Binding-site contacts:
Ligand atom CA contacts residue ASP255 of chain 3.A at 4.0 Å.
Ligand atom O1 contacts residue ZN1 of chain 3.C at 2.5 Å.
Ligand atom O3 contacts residue ASP332 of chain 3.A at 3.7 Å.
Ligand atom P contacts residue ZN1 of chain 3.D at 3.2 Å.
Ligand atom N contacts residue ASP255 of chain 3.A at 3.1 Å (salt-bridge).
Ligand atom N contacts residue THR359 of chain 3.A at 3.8 Å.
Ligand atom P contacts residue LEU360 of chain 3.A at 3.9 Å.
Ligand atom O2 contacts residue ASP332 of chain 3.A at 2.9 Å (salt-bridge).
Ligand atom N contacts residue ASP273 of chain 3.A at 2.9 Å (salt-bridge).
Ligand atom CA contacts residue LYS250 of chain 3.A at 3.9 Å.
Ligand atom O1 contacts residue LEU360 of chain 3.A at 4.0 Å.
Ligand atom O2 contacts residue GLU334 of chain 3.A at 4.0 Å.
Ligand atom O2 contacts residue ZN1 of chain 3.D at 3.8 Å.
Ligand atom CA contacts residue THR359 of chain 3.A at 3.7 Å.
Ligand atom N contacts residue ZN1 of chain 3.D at 2.3 Å.
Ligand atom O3 contacts residue ZN1 of chain 3.C at 4.0 Å.
Ligand atom O1 contacts residue GLU334 of chain 3.A at 3.0 Å (salt-bridge).
Ligand atom P contacts residue ASP332 of chain 3.A at 3.4 Å.
Ligand atom CA contacts residue ASP273 of chain 3.A at 4.0 Å.
Ligand atom N contacts residue ZN1 of chain 3.C at 4.0 Å.
Ligand atom CA contacts residue ZN1 of chain 3.D at 3.1 Å.
Ligand atom O1 contacts residue ASP332 of chain 3.A at 3.1 Å (salt-bridge).
Ligand atom P contacts residue ASP255 of chain 3.A at 3.6 Å.
Ligand atom O1 contacts residue ZN1 of chain 3.D at 2.3 Å.
Ligand atom O2 contacts residue ZN1 of chain 3.C at 2.1 Å.
Ligand atom CB contacts residue LYS262 of chain 3.A at 4.0 Å.
Ligand atom CG contacts residue MET270 of chain 3.A at 3.8 Å (hydrophobic).
Ligand atom O1 contacts residue ASP255 of chain 3.A at 3.4 Å (salt-bridge).
Ligand atom CA contacts residue LEU360 of chain 3.A at 3.9 Å (hydrophobic).
Ligand atom O2 contacts residue LYS262 of chain 3.A at 2.7 Å (salt-bridge).
Ligand atom CD1 contacts residue ALA451 of chain 3.A at 3.6 Å (hydrophobic).
Ligand atom N contacts residue MET270 of chain 3.A at 3.9 Å.
Ligand atom N contacts residue LYS250 of chain 3.A at 3.5 Å (salt-bridge).
Ligand atom O1 contacts residue LYS250 of chain 3.A at 3.3 Å (salt-bridge).
Ligand atom O3 contacts residue LEU360 of chain 3.A at 3.2 Å (h-bond).
Ligand atom CD1 contacts residue THR359 of chain 3.A at 3.6 Å.
Ligand atom CD2 contacts residue MET270 of chain 3.A at 3.8 Å (hydrophobic).
Ligand atom P contacts residue ZN1 of chain 3.C at 2.8 Å.
Ligand atom O2 contacts residue ASP255 of chain 3.A at 3.1 Å (salt-bridge).
Ligand atom P contacts residue LYS262 of chain 3.A at 4.1 Å.

This small molecule binds to this protein.
Small molecule (SMILES): CC(C)C[C@H](N)P(=O)(O)O

Sequence of chain 3.A:
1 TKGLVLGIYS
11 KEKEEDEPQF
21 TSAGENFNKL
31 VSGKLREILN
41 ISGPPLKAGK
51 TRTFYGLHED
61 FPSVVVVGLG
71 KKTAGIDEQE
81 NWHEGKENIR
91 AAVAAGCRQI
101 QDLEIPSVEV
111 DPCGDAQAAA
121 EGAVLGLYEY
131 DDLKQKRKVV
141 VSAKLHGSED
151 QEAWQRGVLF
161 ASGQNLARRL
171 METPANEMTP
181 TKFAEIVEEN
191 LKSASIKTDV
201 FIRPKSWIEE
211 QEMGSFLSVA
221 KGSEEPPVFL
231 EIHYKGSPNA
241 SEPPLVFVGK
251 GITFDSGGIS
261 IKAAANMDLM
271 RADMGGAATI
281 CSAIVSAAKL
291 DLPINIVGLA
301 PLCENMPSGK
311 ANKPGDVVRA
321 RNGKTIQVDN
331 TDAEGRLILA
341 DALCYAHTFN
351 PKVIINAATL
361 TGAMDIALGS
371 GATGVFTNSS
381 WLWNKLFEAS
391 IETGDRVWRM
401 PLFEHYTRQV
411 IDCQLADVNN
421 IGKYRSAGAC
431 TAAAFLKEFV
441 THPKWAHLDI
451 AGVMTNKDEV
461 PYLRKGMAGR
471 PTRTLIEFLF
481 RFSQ